Sequence of chain 1.A:
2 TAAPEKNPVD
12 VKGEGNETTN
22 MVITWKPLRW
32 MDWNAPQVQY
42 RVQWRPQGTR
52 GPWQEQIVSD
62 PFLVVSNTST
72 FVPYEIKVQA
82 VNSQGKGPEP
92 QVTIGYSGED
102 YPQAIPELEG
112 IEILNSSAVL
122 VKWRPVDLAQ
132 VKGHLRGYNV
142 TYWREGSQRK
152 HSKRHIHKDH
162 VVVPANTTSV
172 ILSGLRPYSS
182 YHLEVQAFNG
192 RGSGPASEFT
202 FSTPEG

Binding-site contacts:
Ligand atom C2 contacts residue ASN116 of chain 1.A at 2.5 Å.
Ligand atom O5 contacts residue LEU115 of chain 1.A at 4.3 Å.
Ligand atom C1 contacts residue ALA119 of chain 1.A at 3.6 Å (hydrophobic).
Ligand atom C5 contacts residue ASN116 of chain 1.A at 3.5 Å.
Ligand atom C2 contacts residue SER118 of chain 1.A at 4.4 Å.
Ligand atom O6 contacts residue ILE172 of chain 1.A at 4.0 Å.
Ligand atom C6 contacts residue LEU115 of chain 1.A at 3.6 Å (hydrophobic).
Ligand atom C1 contacts residue SER118 of chain 1.A at 3.8 Å.
Ligand atom C1 contacts residue ASN116 of chain 1.A at 1.4 Å.
Ligand atom C5 contacts residue ALA119 of chain 1.A at 3.6 Å (hydrophobic).
Ligand atom C6 contacts residue ALA119 of chain 1.A at 4.0 Å (hydrophobic).
Ligand atom N2 contacts residue SER118 of chain 1.A at 3.8 Å.
Ligand atom C7 contacts residue ASN116 of chain 1.A at 3.5 Å.
Ligand atom O5 contacts residue ASN116 of chain 1.A at 2.2 Å (h-bond).
Ligand atom C8 contacts residue SER118 of chain 1.A at 4.2 Å.
Ligand atom O6 contacts residue LEU115 of chain 1.A at 4.1 Å.
Ligand atom C3 contacts residue ASN116 of chain 1.A at 3.8 Å.
Ligand atom C7 contacts residue SER118 of chain 1.A at 4.1 Å.
Ligand atom C4 contacts residue ASN116 of chain 1.A at 4.2 Å.
Ligand atom O5 contacts residue ALA119 of chain 1.A at 3.3 Å.
Ligand atom N2 contacts residue ASN116 of chain 1.A at 2.9 Å (h-bond).
Ligand atom O7 contacts residue ASN116 of chain 1.A at 3.2 Å (h-bond).

The small molecule below binds the protein below.
Small molecule (SMILES): CC(=O)N[C@@H]1[C@@H](O)[C@H](O)[C@@H](CO)O[C@H]1O